The small molecule below binds the protein below.
Small molecule (SMILES): NCCc1c[nH]c2ccc(O)cc12

Binding-site contacts:
Ligand atom CE3 contacts residue TYR118 of chain 1.B at 3.8 Å (hydrophobic).
Ligand atom NZ contacts residue ASN93 of chain 1.A at 3.9 Å.
Ligand atom OH contacts residue TYR118 of chain 1.B at 4.0 Å.
Ligand atom NE1 contacts residue TYR199 of chain 1.A at 4.2 Å.
Ligand atom CZ3 contacts residue TRP148 of chain 1.A at 4.2 Å (hydrophobic).
Ligand atom CE3 contacts residue TRP148 of chain 1.A at 3.7 Å (hydrophobic).
Ligand atom CH2 contacts residue TYR56 of chain 1.B at 4.0 Å (hydrophobic).
Ligand atom CH2 contacts residue TRP55 of chain 1.B at 4.0 Å (hydrophobic).
Ligand atom CD1 contacts residue PHE191 of chain 1.A at 4.2 Å (hydrophobic).
Ligand atom CD1 contacts residue ILE193 of chain 1.A at 4.4 Å (hydrophobic).
Ligand atom CG contacts residue TRP148 of chain 1.A at 4.4 Å (hydrophobic).
Ligand atom CZ3 contacts residue TYR56 of chain 1.B at 3.5 Å (hydrophobic).
Ligand atom OH contacts residue TRP148 of chain 1.A at 3.7 Å.
Ligand atom CZ3 contacts residue TYR118 of chain 1.B at 4.2 Å (hydrophobic).
Ligand atom NZ contacts residue THR146 of chain 1.A at 3.6 Å.
Ligand atom CE2 contacts residue ILE193 of chain 1.A at 4.3 Å (hydrophobic).
Ligand atom CE2 contacts residue TRP55 of chain 1.B at 4.1 Å (hydrophobic).
Ligand atom CZ3 contacts residue TRP55 of chain 1.B at 3.9 Å (hydrophobic).
Ligand atom NE1 contacts residue ILE193 of chain 1.A at 3.4 Å.
Ligand atom CB contacts residue TYR199 of chain 1.A at 4.1 Å (hydrophobic).
Ligand atom CG contacts residue TYR199 of chain 1.A at 4.2 Å (hydrophobic).
Ligand atom CH2 contacts residue ARG57 of chain 1.B at 4.0 Å.
Ligand atom CG contacts residue TYR118 of chain 1.B at 4.2 Å (hydrophobic).
Ligand atom NZ contacts residue TRP148 of chain 1.A at 3.9 Å.
Ligand atom CB contacts residue TRP148 of chain 1.A at 3.3 Å (hydrophobic).
Ligand atom CD1 contacts residue TYR199 of chain 1.A at 3.5 Å (hydrophobic).
Ligand atom OH contacts residue TYR56 of chain 1.B at 2.3 Å (h-bond).
Ligand atom CZ2 contacts residue ILE36 of chain 1.B at 4.4 Å (hydrophobic).
Ligand atom NE1 contacts residue TRP55 of chain 1.B at 4.4 Å.
Ligand atom OH contacts residue ARG57 of chain 1.B at 4.1 Å.
Ligand atom CA contacts residue TRP55 of chain 1.B at 4.3 Å (hydrophobic).
Ligand atom OH contacts residue LYS119 of chain 1.B at 3.7 Å.
Ligand atom OH contacts residue TRP55 of chain 1.B at 3.7 Å.
Ligand atom CD2 contacts residue TRP55 of chain 1.B at 4.1 Å (hydrophobic).
Ligand atom NZ contacts residue SER147 of chain 1.A at 3.4 Å (h-bond).
Ligand atom CA contacts residue ASN93 of chain 1.A at 4.2 Å.
Ligand atom CA contacts residue TRP148 of chain 1.A at 4.0 Å (hydrophobic).
Ligand atom CG contacts residue TRP55 of chain 1.B at 4.4 Å (hydrophobic).
Ligand atom CD2 contacts residue TYR118 of chain 1.B at 3.9 Å (hydrophobic).
Ligand atom CZ2 contacts residue ARG57 of chain 1.B at 4.2 Å.

Sequence of chain 1.A:
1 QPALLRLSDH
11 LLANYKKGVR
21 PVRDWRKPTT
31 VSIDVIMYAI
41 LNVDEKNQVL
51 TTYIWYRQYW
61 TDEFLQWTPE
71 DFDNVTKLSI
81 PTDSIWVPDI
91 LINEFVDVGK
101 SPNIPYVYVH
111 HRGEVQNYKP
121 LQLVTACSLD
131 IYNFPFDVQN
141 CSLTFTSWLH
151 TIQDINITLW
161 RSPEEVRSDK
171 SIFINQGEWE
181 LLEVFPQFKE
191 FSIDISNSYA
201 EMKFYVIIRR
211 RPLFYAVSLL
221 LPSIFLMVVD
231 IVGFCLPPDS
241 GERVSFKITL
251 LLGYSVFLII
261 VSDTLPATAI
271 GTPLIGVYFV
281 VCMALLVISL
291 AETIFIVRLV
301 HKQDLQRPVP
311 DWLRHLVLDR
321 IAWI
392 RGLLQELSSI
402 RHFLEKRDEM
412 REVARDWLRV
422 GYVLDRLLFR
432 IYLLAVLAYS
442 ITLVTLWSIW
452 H

Sequence of chain 1.B:
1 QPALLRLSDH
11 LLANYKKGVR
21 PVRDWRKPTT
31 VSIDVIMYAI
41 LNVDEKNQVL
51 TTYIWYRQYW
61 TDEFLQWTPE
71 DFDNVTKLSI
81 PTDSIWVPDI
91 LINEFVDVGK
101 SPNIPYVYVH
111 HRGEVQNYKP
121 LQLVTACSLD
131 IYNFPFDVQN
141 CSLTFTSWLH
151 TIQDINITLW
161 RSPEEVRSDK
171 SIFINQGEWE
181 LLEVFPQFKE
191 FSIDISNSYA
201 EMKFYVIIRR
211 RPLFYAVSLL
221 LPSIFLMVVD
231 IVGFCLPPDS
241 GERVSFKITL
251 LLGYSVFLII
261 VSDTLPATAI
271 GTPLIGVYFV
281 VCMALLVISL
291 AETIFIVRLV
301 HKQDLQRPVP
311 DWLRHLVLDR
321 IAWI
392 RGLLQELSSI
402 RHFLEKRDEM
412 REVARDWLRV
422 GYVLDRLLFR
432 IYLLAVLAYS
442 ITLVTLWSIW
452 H